This small molecule binds to this protein.
Small molecule (SMILES): CC(C)c1cccc(C(C)C)c1O

Sequence of chain 8.A:
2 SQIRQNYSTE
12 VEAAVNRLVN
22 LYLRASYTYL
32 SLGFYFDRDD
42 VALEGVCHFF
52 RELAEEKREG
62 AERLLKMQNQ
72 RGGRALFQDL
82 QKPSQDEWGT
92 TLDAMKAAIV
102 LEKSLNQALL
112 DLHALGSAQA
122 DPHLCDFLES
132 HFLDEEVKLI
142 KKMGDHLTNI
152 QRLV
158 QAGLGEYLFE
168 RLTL

Binding-site contacts:
Ligand atom O1 contacts residue ARG59 of chain 18.A at 3.3 Å.
Ligand atom C6 contacts residue PFL1 of chain 8.H at 0.2 Å.
Ligand atom C1 contacts residue PFL1 of chain 8.H at 1.3 Å.
Ligand atom C9 contacts residue SER27 of chain 18.A at 2.7 Å.
Ligand atom O1 contacts residue ARG59 of chain 8.A at 3.5 Å.
Ligand atom C7 contacts residue ARG59 of chain 8.A at 4.1 Å.
Ligand atom C8 contacts residue GLU63 of chain 8.A at 3.4 Å.
Ligand atom C9 contacts residue PFL1 of chain 8.H at 3.1 Å.
Ligand atom C7 contacts residue PFL1 of chain 8.H at 2.9 Å.
Ligand atom C2 contacts residue SER27 of chain 18.A at 3.4 Å.
Ligand atom C7 contacts residue SER27 of chain 18.A at 2.9 Å.
Ligand atom C5 contacts residue LEU81 of chain 18.A at 4.0 Å (hydrophobic).
Ligand atom C10 contacts residue PFL1 of chain 8.H at 1.3 Å.
Ligand atom C8 contacts residue PFL1 of chain 8.H at 3.7 Å.
Ligand atom C12 contacts residue TYR28 of chain 8.A at 3.9 Å (hydrophobic).
Ligand atom C1 contacts residue SER27 of chain 18.A at 4.1 Å.
Ligand atom C9 contacts residue ARG59 of chain 8.A at 3.7 Å.
Ligand atom C1 contacts residue ARG59 of chain 8.A at 4.3 Å.
Ligand atom C4 contacts residue LEU81 of chain 8.A at 4.0 Å (hydrophobic).
Ligand atom C4 contacts residue PFL1 of chain 8.H at 1.0 Å.
Ligand atom C3 contacts residue PFL1 of chain 8.H at 1.5 Å.
Ligand atom C11 contacts residue PFL1 of chain 8.H at 1.7 Å.
Ligand atom O1 contacts residue PFL1 of chain 8.H at 0.6 Å (h-bond).
Ligand atom C12 contacts residue LEU24 of chain 18.A at 3.7 Å (hydrophobic).
Ligand atom C4 contacts residue TYR28 of chain 18.A at 3.6 Å (hydrophobic).
Ligand atom C8 contacts residue ARG59 of chain 8.A at 3.5 Å.
Ligand atom C10 contacts residue SER27 of chain 8.A at 4.3 Å.
Ligand atom C9 contacts residue ALA55 of chain 18.A at 3.8 Å (hydrophobic).
Ligand atom C3 contacts residue TYR28 of chain 18.A at 3.6 Å (hydrophobic).
Ligand atom C11 contacts residue SER27 of chain 8.A at 3.4 Å.
Ligand atom C2 contacts residue PFL1 of chain 8.H at 1.4 Å.
Ligand atom C8 contacts residue LEU31 of chain 18.A at 3.9 Å (hydrophobic).
Ligand atom C12 contacts residue PFL1 of chain 8.H at 1.0 Å.
Ligand atom C12 contacts residue LEU81 of chain 18.A at 3.9 Å (hydrophobic).
Ligand atom C11 contacts residue TYR28 of chain 8.A at 3.6 Å (hydrophobic).
Ligand atom C3 contacts residue SER27 of chain 18.A at 3.9 Å.
Ligand atom C5 contacts residue PFL1 of chain 8.H at 1.4 Å.
Ligand atom C5 contacts residue LEU81 of chain 8.A at 3.7 Å (hydrophobic).
Ligand atom C11 contacts residue LEU24 of chain 8.A at 3.5 Å (hydrophobic).
Ligand atom C9 contacts residue ARG59 of chain 18.A at 3.5 Å.

Sequence of chain 18.A:
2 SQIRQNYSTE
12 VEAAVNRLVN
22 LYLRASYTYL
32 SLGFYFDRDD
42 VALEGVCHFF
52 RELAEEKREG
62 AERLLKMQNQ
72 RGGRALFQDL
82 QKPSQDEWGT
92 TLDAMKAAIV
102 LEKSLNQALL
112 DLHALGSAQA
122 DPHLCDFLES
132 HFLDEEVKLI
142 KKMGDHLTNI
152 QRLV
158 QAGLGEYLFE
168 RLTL